Sequence of chain 15.A:
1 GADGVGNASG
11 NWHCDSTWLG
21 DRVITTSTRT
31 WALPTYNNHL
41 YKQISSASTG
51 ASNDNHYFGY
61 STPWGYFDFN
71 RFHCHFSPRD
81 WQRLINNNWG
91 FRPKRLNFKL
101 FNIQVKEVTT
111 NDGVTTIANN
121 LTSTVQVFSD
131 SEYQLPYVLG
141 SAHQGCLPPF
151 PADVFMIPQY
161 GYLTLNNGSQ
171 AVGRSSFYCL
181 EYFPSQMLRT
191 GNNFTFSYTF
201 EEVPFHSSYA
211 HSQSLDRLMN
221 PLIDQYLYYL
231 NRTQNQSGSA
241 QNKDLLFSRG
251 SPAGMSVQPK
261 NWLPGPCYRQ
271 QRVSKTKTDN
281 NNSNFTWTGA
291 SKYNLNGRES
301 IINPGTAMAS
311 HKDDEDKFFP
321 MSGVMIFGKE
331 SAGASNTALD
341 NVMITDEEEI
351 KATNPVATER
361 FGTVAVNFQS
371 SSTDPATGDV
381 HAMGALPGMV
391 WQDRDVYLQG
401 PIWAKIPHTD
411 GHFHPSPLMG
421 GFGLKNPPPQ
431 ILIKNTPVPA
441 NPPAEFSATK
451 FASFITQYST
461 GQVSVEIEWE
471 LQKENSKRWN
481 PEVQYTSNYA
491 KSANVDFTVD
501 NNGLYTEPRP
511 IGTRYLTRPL

Binding-site contacts:
Ligand atom C4 contacts residue ASN231 of chain 15.A at 3.5 Å.
Ligand atom O4 contacts residue VAL257 of chain 15.A at 3.1 Å.
Ligand atom C1 contacts residue ARG232 of chain 15.A at 3.6 Å.
Ligand atom C1 contacts residue ASN231 of chain 15.A at 3.6 Å.
Ligand atom O1A contacts residue ARG232 of chain 15.A at 3.5 Å.
Ligand atom C11 contacts residue GLY254 of chain 15.A at 3.6 Å.
Ligand atom O1B contacts residue ASN231 of chain 15.A at 4.3 Å.
Ligand atom O2 contacts residue ARG232 of chain 15.A at 4.5 Å.
Ligand atom O10 contacts residue SER256 of chain 15.A at 3.5 Å (h-bond).
Ligand atom C10 contacts residue SER256 of chain 15.A at 4.2 Å.
Ligand atom O1B contacts residue ARG232 of chain 15.A at 2.5 Å (salt-bridge).
Ligand atom C11 contacts residue ALA253 of chain 15.A at 3.6 Å (hydrophobic).
Ligand atom O4 contacts residue ASN231 of chain 15.A at 4.2 Å.
Ligand atom C5 contacts residue ASN231 of chain 15.A at 4.5 Å.
Ligand atom C3 contacts residue ASN231 of chain 15.A at 3.9 Å.
Ligand atom O1A contacts residue ASN231 of chain 15.A at 2.7 Å (h-bond).
Ligand atom C11 contacts residue SER256 of chain 15.A at 4.3 Å.
Ligand atom C4 contacts residue VAL257 of chain 15.A at 4.4 Å (hydrophobic).
Ligand atom O2 contacts residue ASN231 of chain 15.A at 4.2 Å.
Ligand atom C2 contacts residue ASN231 of chain 15.A at 4.0 Å.

This protein binds this small molecule.
Small molecule (SMILES): CC(=O)N[C@H]1[C@H]([C@H](O)[C@H](O)CO)O[C@@](O)(C(=O)O)C[C@@H]1O